Sequence of chain 5.A:
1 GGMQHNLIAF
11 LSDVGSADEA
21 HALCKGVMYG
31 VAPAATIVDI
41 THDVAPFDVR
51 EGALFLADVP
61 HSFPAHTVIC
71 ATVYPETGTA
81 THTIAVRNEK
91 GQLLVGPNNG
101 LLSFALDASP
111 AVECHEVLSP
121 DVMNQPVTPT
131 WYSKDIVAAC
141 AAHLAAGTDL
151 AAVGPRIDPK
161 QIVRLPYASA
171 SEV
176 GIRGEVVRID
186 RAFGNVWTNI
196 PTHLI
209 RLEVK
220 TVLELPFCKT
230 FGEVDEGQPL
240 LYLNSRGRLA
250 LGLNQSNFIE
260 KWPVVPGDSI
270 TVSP

Sequence of chain 4.A:
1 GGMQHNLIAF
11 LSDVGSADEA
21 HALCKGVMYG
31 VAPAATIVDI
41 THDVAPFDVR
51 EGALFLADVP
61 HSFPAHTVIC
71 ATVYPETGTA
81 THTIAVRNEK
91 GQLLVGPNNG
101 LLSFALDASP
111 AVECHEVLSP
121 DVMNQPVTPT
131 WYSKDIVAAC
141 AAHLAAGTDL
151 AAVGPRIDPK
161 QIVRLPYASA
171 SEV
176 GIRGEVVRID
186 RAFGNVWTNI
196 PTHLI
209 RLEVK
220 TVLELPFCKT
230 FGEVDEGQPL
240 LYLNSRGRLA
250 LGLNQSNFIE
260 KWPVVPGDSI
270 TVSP

Binding-site contacts:
Ligand atom O4' contacts residue TYR74 of chain 5.A at 3.6 Å.
Ligand atom CL contacts residue THR77 of chain 5.A at 3.3 Å.
Ligand atom C4 contacts residue PHE230 of chain 4.A at 3.5 Å (hydrophobic).
Ligand atom N6 contacts residue LEU252 of chain 4.A at 2.9 Å (h-bond).
Ligand atom CL contacts residue SER133 of chain 5.A at 3.2 Å.
Ligand atom N3 contacts residue PRO75 of chain 5.A at 3.4 Å.
Ligand atom O3' contacts residue ASP13 of chain 5.A at 3.0 Å (salt-bridge).
Ligand atom O2' contacts residue TYR74 of chain 5.A at 3.7 Å.
Ligand atom C8 contacts residue PHE230 of chain 4.A at 3.8 Å (hydrophobic).
Ligand atom C8 contacts residue MET1 of chain 5.C at 3.6 Å (hydrophobic).
Ligand atom C6 contacts residue PHE230 of chain 4.A at 3.4 Å (hydrophobic).
Ligand atom CL contacts residue THR130 of chain 5.A at 3.5 Å.
Ligand atom O3' contacts residue THR72 of chain 5.A at 3.2 Å (h-bond).
Ligand atom C5' contacts residue THR130 of chain 5.A at 3.4 Å.
Ligand atom C2 contacts residue PHE230 of chain 4.A at 3.5 Å (hydrophobic).
Ligand atom N7 contacts residue PHE230 of chain 4.A at 3.4 Å.
Ligand atom C2' contacts residue PHE188 of chain 4.A at 3.6 Å (hydrophobic).
Ligand atom N6 contacts residue PHE230 of chain 4.A at 3.4 Å.
Ligand atom O4' contacts residue THR77 of chain 5.A at 3.6 Å.
Ligand atom N3 contacts residue PHE47 of chain 5.A at 3.6 Å.
Ligand atom C4 contacts residue PHE47 of chain 5.A at 3.4 Å (hydrophobic).
Ligand atom C2 contacts residue PRO75 of chain 5.A at 3.7 Å (hydrophobic).
Ligand atom C6 contacts residue PHE47 of chain 5.A at 3.5 Å (hydrophobic).
Ligand atom C5 contacts residue PHE230 of chain 4.A at 3.6 Å (hydrophobic).
Ligand atom O2' contacts residue ASP13 of chain 5.A at 2.8 Å (salt-bridge).
Ligand atom C4' contacts residue TYR74 of chain 5.A at 3.4 Å (hydrophobic).
Ligand atom N6 contacts residue ASN190 of chain 4.A at 3.3 Å (h-bond).
Ligand atom C5 contacts residue PHE47 of chain 5.A at 3.3 Å (hydrophobic).
Ligand atom O3' contacts residue TYR74 of chain 5.A at 3.1 Å (h-bond).
Ligand atom N1 contacts residue GLN254 of chain 4.A at 3.0 Å (h-bond).
Ligand atom C1' contacts residue TYR74 of chain 5.A at 3.7 Å (hydrophobic).
Ligand atom C3' contacts residue ASP13 of chain 5.A at 3.8 Å.
Ligand atom N7 contacts residue ASN190 of chain 4.A at 3.4 Å (h-bond).
Ligand atom C2 contacts residue GLN254 of chain 4.A at 3.6 Å.
Ligand atom CL contacts residue TYR132 of chain 5.A at 3.1 Å.
Ligand atom N1 contacts residue PHE47 of chain 5.A at 3.7 Å.
Ligand atom N9 contacts residue PHE230 of chain 4.A at 3.6 Å.
Ligand atom N3 contacts residue PHE230 of chain 4.A at 3.5 Å.
Ligand atom CL contacts residue TRP131 of chain 5.A at 3.5 Å.
Ligand atom N1 contacts residue PHE230 of chain 4.A at 3.4 Å.

A protein and the small-molecule ligand that binds it are described below.
Small molecule (SMILES): Nc1ncnc2c1ncn2[C@@H]1O[C@H](CCl)[C@@H](O)[C@H]1O